This small molecule binds to this protein.
Small molecule (SMILES): Cc1cc(F)cc(S(N)(=O)=O)c1

Sequence of chain 1.C:
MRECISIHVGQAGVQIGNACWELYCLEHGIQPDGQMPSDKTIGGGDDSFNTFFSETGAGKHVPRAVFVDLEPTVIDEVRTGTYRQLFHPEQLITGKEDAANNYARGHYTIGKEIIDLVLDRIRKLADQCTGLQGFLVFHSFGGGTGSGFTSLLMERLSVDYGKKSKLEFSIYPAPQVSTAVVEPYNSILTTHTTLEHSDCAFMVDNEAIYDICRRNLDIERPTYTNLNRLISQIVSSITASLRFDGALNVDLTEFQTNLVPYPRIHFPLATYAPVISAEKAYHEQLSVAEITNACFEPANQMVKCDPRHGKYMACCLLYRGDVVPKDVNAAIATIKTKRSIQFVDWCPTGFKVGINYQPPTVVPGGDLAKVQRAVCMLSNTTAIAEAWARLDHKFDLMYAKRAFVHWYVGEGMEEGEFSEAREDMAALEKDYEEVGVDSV

Binding-site contacts:
Ligand atom C3 contacts residue ASN18 of chain 1.C at 4.2 Å.
Ligand atom S contacts residue GLN15 of chain 1.C at 4.1 Å.
Ligand atom C2 contacts residue ASN18 of chain 1.C at 4.2 Å.
Ligand atom C6 contacts residue ASN18 of chain 1.C at 3.6 Å.
Ligand atom C3 contacts residue GLU22 of chain 1.C at 3.4 Å.
Ligand atom C4 contacts residue ASN18 of chain 1.C at 4.3 Å.
Ligand atom F contacts residue ARG229 of chain 1.C at 2.5 Å.
Ligand atom S contacts residue ASN228 of chain 1.C at 4.0 Å.
Ligand atom C4 contacts residue THR225 of chain 1.C at 3.9 Å.
Ligand atom C5 contacts residue THR225 of chain 1.C at 4.2 Å.
Ligand atom C5 contacts residue GLN15 of chain 1.C at 4.4 Å.
Ligand atom O contacts residue TYR224 of chain 1.C at 4.1 Å.
Ligand atom C3 contacts residue ARG229 of chain 1.C at 3.5 Å.
Ligand atom C5 contacts residue ASN18 of chain 1.C at 3.9 Å.
Ligand atom S contacts residue THR225 of chain 1.C at 3.8 Å.
Ligand atom O contacts residue GLN15 of chain 1.C at 3.4 Å (h-bond).
Ligand atom C4 contacts residue ALA19 of chain 1.C at 4.0 Å (hydrophobic).
Ligand atom N contacts residue ASN228 of chain 1.C at 4.4 Å.
Ligand atom C2 contacts residue ALA19 of chain 1.C at 4.4 Å (hydrophobic).
Ligand atom C3 contacts residue ALA19 of chain 1.C at 3.8 Å (hydrophobic).
Ligand atom O contacts residue ASN228 of chain 1.C at 2.7 Å (h-bond).
Ligand atom F contacts residue GLU22 of chain 1.C at 2.6 Å.
Ligand atom O contacts residue THR225 of chain 1.C at 3.8 Å.
Ligand atom N contacts residue GLN15 of chain 1.C at 3.4 Å.
Ligand atom C contacts residue ASN18 of chain 1.C at 4.2 Å.
Ligand atom O1 contacts residue THR225 of chain 1.C at 2.7 Å (h-bond).
Ligand atom C2 contacts residue GLU22 of chain 1.C at 3.3 Å.
Ligand atom N contacts residue ASN18 of chain 1.C at 3.5 Å (h-bond).
Ligand atom C1 contacts residue ASN18 of chain 1.C at 3.7 Å.
Ligand atom C2 contacts residue ARG229 of chain 1.C at 3.9 Å.
Ligand atom C4 contacts residue ARG229 of chain 1.C at 4.2 Å.
Ligand atom F contacts residue ALA19 of chain 1.C at 3.5 Å.